Sequence of chain 1.C:
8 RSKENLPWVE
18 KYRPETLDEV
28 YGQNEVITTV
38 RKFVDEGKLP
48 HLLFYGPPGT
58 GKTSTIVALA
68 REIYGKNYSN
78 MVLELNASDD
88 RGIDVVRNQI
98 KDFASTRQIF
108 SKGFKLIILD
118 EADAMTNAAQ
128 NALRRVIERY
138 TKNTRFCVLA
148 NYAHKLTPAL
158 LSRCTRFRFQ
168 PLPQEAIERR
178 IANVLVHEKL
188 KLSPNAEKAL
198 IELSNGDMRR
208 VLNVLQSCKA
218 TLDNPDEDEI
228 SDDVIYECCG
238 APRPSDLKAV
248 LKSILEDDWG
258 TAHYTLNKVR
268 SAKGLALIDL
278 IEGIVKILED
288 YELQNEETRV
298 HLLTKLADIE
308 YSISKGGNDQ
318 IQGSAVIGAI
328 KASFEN

This protein binds this small molecule.
Small molecule (SMILES): Nc1ncnc2c1ncn2[C@@H]1O[C@H](COP(=O)(O)OP(=O)(O)OP(O)(O)=S)[C@@H](O)[C@H]1O

Binding-site contacts:
Ligand atom O3A contacts residue THR60 of chain 1.C at 3.4 Å.
Ligand atom S1G contacts residue ARG183 of chain 1.D at 2.7 Å (salt-bridge).
Ligand atom O2A contacts residue ARG20 of chain 1.C at 3.0 Å (salt-bridge).
Ligand atom O1A contacts residue SER61 of chain 1.C at 2.4 Å (h-bond).
Ligand atom S1G contacts residue ARG206 of chain 1.C at 2.9 Å (salt-bridge).
Ligand atom N6 contacts residue VAL27 of chain 1.C at 3.4 Å.
Ligand atom O2B contacts residue LYS59 of chain 1.C at 3.5 Å (salt-bridge).
Ligand atom O3G contacts residue LYS59 of chain 1.C at 3.3 Å.
Ligand atom O2A contacts residue GLU158 of chain 1.D at 2.4 Å (salt-bridge).
Ligand atom S1G contacts residue GLY56 of chain 1.C at 3.3 Å (h-bond).
Ligand atom O2A contacts residue THR60 of chain 1.C at 3.5 Å.
Ligand atom O2G contacts residue ARG206 of chain 1.C at 2.8 Å (salt-bridge).
Ligand atom PA contacts residue SER61 of chain 1.C at 3.4 Å.
Ligand atom O1B contacts residue THR60 of chain 1.C at 2.8 Å (h-bond).
Ligand atom C8 contacts residue GLY58 of chain 1.C at 3.3 Å.
Ligand atom O2A contacts residue SER61 of chain 1.C at 3.4 Å (h-bond).
Ligand atom O2B contacts residue GLY56 of chain 1.C at 3.1 Å.
Ligand atom O3A contacts residue ARG206 of chain 1.C at 3.3 Å (salt-bridge).
Ligand atom O3' contacts residue ARG20 of chain 1.C at 3.2 Å.
Ligand atom O1A contacts residue THR60 of chain 1.C at 3.6 Å.
Ligand atom O3B contacts residue ARG206 of chain 1.C at 3.6 Å (salt-bridge).
Ligand atom N1 contacts residue TYR28 of chain 1.C at 3.2 Å (h-bond).
Ligand atom O2G contacts residue ARG183 of chain 1.D at 2.8 Å (salt-bridge).
Ligand atom O2G contacts residue GLU158 of chain 1.D at 3.1 Å (salt-bridge).
Ligand atom O2G contacts residue MG1 of chain 1.M at 2.2 Å.
Ligand atom O3' contacts residue VAL16 of chain 1.C at 2.3 Å (h-bond).
Ligand atom O2B contacts residue THR57 of chain 1.C at 2.8 Å (h-bond).
Ligand atom O2B contacts residue GLY58 of chain 1.C at 2.5 Å (h-bond).
Ligand atom O2' contacts residue TYR19 of chain 1.C at 3.4 Å (h-bond).
Ligand atom O1B contacts residue LYS59 of chain 1.C at 2.8 Å (salt-bridge).
Ligand atom PG contacts residue ARG206 of chain 1.C at 3.4 Å.
Ligand atom PG contacts residue ARG183 of chain 1.D at 3.3 Å.
Ligand atom N6 contacts residue LEU169 of chain 1.C at 3.6 Å.
Ligand atom O3B contacts residue GLY56 of chain 1.C at 3.0 Å (h-bond).
Ligand atom N7 contacts residue GLY58 of chain 1.C at 3.2 Å (h-bond).
Ligand atom O1B contacts residue MG1 of chain 1.M at 3.5 Å.
Ligand atom O3G contacts residue MG1 of chain 1.M at 2.1 Å.
Ligand atom C6 contacts residue TYR28 of chain 1.C at 3.3 Å (hydrophobic).
Ligand atom N6 contacts residue TYR28 of chain 1.C at 2.4 Å (h-bond).
Ligand atom PG contacts residue MG1 of chain 1.M at 2.6 Å.

Sequence of chain 1.D:
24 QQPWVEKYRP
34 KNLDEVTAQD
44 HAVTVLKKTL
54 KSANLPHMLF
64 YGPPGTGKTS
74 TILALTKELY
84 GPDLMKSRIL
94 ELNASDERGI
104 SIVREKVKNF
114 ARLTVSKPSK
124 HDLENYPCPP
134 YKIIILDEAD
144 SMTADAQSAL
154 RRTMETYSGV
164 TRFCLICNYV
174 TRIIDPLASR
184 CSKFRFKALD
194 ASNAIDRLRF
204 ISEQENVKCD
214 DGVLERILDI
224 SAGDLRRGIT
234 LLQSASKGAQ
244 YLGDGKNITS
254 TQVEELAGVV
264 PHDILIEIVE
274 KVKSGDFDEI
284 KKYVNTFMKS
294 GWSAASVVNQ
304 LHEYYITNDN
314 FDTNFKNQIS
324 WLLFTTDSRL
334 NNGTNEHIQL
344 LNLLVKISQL